Sequence of chain 15.B:
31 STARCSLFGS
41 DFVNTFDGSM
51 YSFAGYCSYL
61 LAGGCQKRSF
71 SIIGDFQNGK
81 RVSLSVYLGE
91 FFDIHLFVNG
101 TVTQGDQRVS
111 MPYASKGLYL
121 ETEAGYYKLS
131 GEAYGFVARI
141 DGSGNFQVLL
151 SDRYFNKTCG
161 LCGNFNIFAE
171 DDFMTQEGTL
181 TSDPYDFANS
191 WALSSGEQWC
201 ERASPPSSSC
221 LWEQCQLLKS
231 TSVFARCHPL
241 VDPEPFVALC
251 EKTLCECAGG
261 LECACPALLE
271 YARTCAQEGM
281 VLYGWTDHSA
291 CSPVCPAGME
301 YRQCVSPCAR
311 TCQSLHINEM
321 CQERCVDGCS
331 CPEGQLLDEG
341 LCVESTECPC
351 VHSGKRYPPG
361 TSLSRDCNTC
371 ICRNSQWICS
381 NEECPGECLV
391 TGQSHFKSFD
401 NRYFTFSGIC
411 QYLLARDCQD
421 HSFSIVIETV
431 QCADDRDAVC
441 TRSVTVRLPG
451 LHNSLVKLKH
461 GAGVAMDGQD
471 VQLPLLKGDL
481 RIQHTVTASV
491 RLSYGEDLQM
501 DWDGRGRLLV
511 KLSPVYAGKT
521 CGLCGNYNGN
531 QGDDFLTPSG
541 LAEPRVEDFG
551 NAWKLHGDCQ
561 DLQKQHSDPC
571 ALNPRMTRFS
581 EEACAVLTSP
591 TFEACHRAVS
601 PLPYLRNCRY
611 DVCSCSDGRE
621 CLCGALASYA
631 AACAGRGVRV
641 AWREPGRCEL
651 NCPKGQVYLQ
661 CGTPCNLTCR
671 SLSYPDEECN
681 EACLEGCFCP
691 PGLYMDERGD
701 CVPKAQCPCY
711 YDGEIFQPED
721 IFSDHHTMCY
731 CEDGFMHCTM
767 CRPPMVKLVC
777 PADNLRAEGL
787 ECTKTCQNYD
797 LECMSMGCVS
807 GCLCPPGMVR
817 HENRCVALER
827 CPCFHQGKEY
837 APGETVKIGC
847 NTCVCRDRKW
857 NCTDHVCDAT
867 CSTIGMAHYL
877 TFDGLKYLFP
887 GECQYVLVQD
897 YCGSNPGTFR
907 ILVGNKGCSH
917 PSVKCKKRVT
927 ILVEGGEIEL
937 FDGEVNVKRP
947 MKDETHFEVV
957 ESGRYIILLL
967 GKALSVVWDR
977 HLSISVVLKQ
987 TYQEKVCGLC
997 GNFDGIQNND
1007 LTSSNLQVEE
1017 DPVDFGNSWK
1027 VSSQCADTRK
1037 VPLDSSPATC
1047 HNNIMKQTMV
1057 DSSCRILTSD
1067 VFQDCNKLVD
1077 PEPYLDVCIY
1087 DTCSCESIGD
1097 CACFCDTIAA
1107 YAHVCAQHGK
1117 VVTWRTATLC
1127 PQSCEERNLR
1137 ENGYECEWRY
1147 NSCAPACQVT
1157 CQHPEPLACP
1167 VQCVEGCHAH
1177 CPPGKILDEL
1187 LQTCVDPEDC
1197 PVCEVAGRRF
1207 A

A protein and the small-molecule ligand that binds it are described below.
Small molecule (SMILES): CC(=O)N[C@H]1[C@H](O[C@H]2[C@H](O)[C@@H](NC(C)=O)CO[C@@H]2CO)O[C@H](CO)[C@@H](O[C@@H]2O[C@H](CO)[C@@H](O)[C@H](O)[C@@H]2O)[C@@H]1O

Binding-site contacts:
Ligand atom C6 contacts residue PHE97 of chain 15.B at 3.7 Å (hydrophobic).
Ligand atom O5 contacts residue PHE97 of chain 15.B at 4.0 Å.
Ligand atom N2 contacts residue ASN99 of chain 15.B at 2.8 Å (h-bond).
Ligand atom C3 contacts residue ASN99 of chain 15.B at 3.8 Å.
Ligand atom C7 contacts residue PHE97 of chain 15.B at 4.0 Å (hydrophobic).
Ligand atom C7 contacts residue THR101 of chain 15.B at 3.9 Å.
Ligand atom C5 contacts residue PHE97 of chain 15.B at 3.8 Å (hydrophobic).
Ligand atom C1 contacts residue THR101 of chain 15.B at 4.5 Å.
Ligand atom C4 contacts residue ASN99 of chain 15.B at 4.2 Å.
Ligand atom C8 contacts residue ARG108 of chain 15.B at 4.1 Å.
Ligand atom O7 contacts residue ASN99 of chain 15.B at 4.2 Å.
Ligand atom C2 contacts residue THR101 of chain 15.B at 4.2 Å.
Ligand atom C5 contacts residue ASN99 of chain 15.B at 3.7 Å.
Ligand atom C1 contacts residue ASN99 of chain 15.B at 1.4 Å.
Ligand atom C8 contacts residue PHE97 of chain 15.B at 4.1 Å (hydrophobic).
Ligand atom C8 contacts residue ASN99 of chain 15.B at 4.1 Å.
Ligand atom O5 contacts residue ASN99 of chain 15.B at 2.4 Å (h-bond).
Ligand atom C8 contacts residue THR101 of chain 15.B at 3.5 Å.
Ligand atom N2 contacts residue THR101 of chain 15.B at 3.2 Å (h-bond).
Ligand atom O7 contacts residue PHE97 of chain 15.B at 3.5 Å.
Ligand atom C2 contacts residue ASN99 of chain 15.B at 2.5 Å.
Ligand atom C7 contacts residue ASN99 of chain 15.B at 3.8 Å.